Sequence of chain 1.B:
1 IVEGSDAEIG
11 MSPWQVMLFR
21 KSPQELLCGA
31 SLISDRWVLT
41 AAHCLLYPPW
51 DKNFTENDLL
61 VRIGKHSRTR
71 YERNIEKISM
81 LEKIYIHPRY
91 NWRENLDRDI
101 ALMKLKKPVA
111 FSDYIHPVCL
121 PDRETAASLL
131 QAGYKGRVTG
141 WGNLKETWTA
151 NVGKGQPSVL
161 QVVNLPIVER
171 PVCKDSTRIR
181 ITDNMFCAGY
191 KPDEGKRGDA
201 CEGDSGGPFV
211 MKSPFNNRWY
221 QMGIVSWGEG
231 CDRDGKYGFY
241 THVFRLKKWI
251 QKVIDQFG

A protein and the small-molecule ligand that binds it are described below.
Small molecule (SMILES): C[C@@H]1CCN(C(=O)[C@H](CCCNC(N)=[NH2+])NS(=O)(=O)c2cccc3c2NC[C@H](C)C3)[C@@H](C(=O)O)C1

Binding-site contacts:
Ligand atom CG contacts residue GLY230 of chain 1.B at 3.8 Å.
Ligand atom CA contacts residue GLY228 of chain 1.B at 3.9 Å.
Ligand atom C1 contacts residue TRP227 of chain 1.B at 3.7 Å (hydrophobic).
Ligand atom N contacts residue GLY228 of chain 1.B at 3.0 Å (h-bond).
Ligand atom NH2 contacts residue ASP199 of chain 1.B at 2.9 Å (salt-bridge).
Ligand atom O1 contacts residue GLY230 of chain 1.B at 3.8 Å.
Ligand atom O1 contacts residue GLY228 of chain 1.B at 2.8 Å (h-bond).
Ligand atom C41 contacts residue HIS43 of chain 1.B at 3.6 Å.
Ligand atom CD contacts residue GLY230 of chain 1.B at 3.8 Å.
Ligand atom CD contacts residue CYS201 of chain 1.B at 3.9 Å (hydrophobic).
Ligand atom O11 contacts residue GLU202 of chain 1.B at 3.9 Å.
Ligand atom O11 contacts residue SER205 of chain 1.B at 3.8 Å.
Ligand atom C51 contacts residue HIS43 of chain 1.B at 3.9 Å.
Ligand atom NE contacts residue GLY230 of chain 1.B at 3.2 Å (h-bond).
Ligand atom C71 contacts residue TYR47 of chain 1.B at 3.4 Å (hydrophobic).
Ligand atom N1 contacts residue GLY228 of chain 1.B at 2.9 Å (h-bond).
Ligand atom C5 contacts residue TYR47 of chain 1.B at 3.3 Å (hydrophobic).
Ligand atom O21 contacts residue SER205 of chain 1.B at 3.0 Å (h-bond).
Ligand atom O contacts residue TRP227 of chain 1.B at 3.1 Å.
Ligand atom O contacts residue GLY228 of chain 1.B at 3.0 Å (h-bond).
Ligand atom C61 contacts residue SER205 of chain 1.B at 3.5 Å.
Ligand atom C71 contacts residue TRP50 of chain 1.B at 3.7 Å (hydrophobic).
Ligand atom CZ contacts residue ALA200 of chain 1.B at 3.6 Å (hydrophobic).
Ligand atom CZ contacts residue ASP199 of chain 1.B at 3.8 Å.
Ligand atom S contacts residue GLY228 of chain 1.B at 3.4 Å (h-bond).
Ligand atom NH1 contacts residue TRP227 of chain 1.B at 3.8 Å.
Ligand atom NH2 contacts residue GLY238 of chain 1.B at 3.8 Å.
Ligand atom C10 contacts residue TRP227 of chain 1.B at 3.9 Å (hydrophobic).
Ligand atom NE contacts residue ASP199 of chain 1.B at 3.9 Å.
Ligand atom C6 contacts residue TRP50 of chain 1.B at 3.7 Å (hydrophobic).
Ligand atom C31 contacts residue HIS43 of chain 1.B at 3.5 Å.
Ligand atom C10 contacts residue ILE179 of chain 1.B at 3.5 Å (hydrophobic).
Ligand atom CG contacts residue GLY228 of chain 1.B at 3.8 Å.
Ligand atom NH2 contacts residue ALA200 of chain 1.B at 3.6 Å.
Ligand atom O1 contacts residue GLU229 of chain 1.B at 3.6 Å.
Ligand atom C51 contacts residue SER226 of chain 1.B at 3.9 Å.
Ligand atom NE contacts residue ALA200 of chain 1.B at 3.5 Å (h-bond).
Ligand atom C2 contacts residue TRP227 of chain 1.B at 4.0 Å (hydrophobic).
Ligand atom C1 contacts residue GLY228 of chain 1.B at 3.6 Å.
Ligand atom C21 contacts residue TRP50 of chain 1.B at 3.8 Å (hydrophobic).